Binding-site contacts:
Ligand atom C3 contacts residue GLU344 of chain 1.B at 3.5 Å.
Ligand atom N5 contacts residue HIS106 of chain 1.B at 3.2 Å (h-bond).
Ligand atom N5 contacts residue GLU344 of chain 1.B at 3.2 Å (salt-bridge).
Ligand atom N5 contacts residue THR86 of chain 1.B at 3.2 Å (h-bond).
Ligand atom C3 contacts residue LEU360 of chain 1.A at 4.3 Å (hydrophobic).
Ligand atom N5 contacts residue ZN1 of chain 1.Y at 2.3 Å.
Ligand atom C1 contacts residue GLU344 of chain 1.B at 3.5 Å.
Ligand atom C2 contacts residue LEU184 of chain 1.B at 4.2 Å (hydrophobic).
Ligand atom C2 contacts residue HIS106 of chain 1.B at 4.4 Å.
Ligand atom C3 contacts residue PHE361 of chain 1.A at 3.9 Å (hydrophobic).
Ligand atom O6 contacts residue GLU344 of chain 1.B at 2.7 Å (salt-bridge).
Ligand atom O6 contacts residue PHE361 of chain 1.A at 4.1 Å.
Ligand atom N5 contacts residue NAD1 of chain 1.W at 3.3 Å.
Ligand atom O6 contacts residue THR86 of chain 1.B at 3.6 Å.
Ligand atom C4 contacts residue GLU344 of chain 1.B at 3.0 Å.
Ligand atom C1 contacts residue NAD1 of chain 1.W at 4.3 Å.
Ligand atom C4 contacts residue NAD1 of chain 1.W at 3.8 Å.
Ligand atom C4 contacts residue THR86 of chain 1.B at 3.7 Å.
Ligand atom N5 contacts residue CYS84 of chain 1.B at 3.7 Å.
Ligand atom C4 contacts residue ZN1 of chain 1.Y at 3.4 Å.
Ligand atom C1 contacts residue THR86 of chain 1.B at 4.3 Å.
Ligand atom C3 contacts residue NAD1 of chain 1.W at 3.5 Å.
Ligand atom C4 contacts residue HIS106 of chain 1.B at 3.9 Å.
Ligand atom C2 contacts residue THR132 of chain 1.B at 3.2 Å.
Ligand atom C3 contacts residue VAL369 of chain 1.B at 3.9 Å (hydrophobic).
Ligand atom N5 contacts residue CYS220 of chain 1.B at 3.7 Å.

Sequence of chain 1.B:
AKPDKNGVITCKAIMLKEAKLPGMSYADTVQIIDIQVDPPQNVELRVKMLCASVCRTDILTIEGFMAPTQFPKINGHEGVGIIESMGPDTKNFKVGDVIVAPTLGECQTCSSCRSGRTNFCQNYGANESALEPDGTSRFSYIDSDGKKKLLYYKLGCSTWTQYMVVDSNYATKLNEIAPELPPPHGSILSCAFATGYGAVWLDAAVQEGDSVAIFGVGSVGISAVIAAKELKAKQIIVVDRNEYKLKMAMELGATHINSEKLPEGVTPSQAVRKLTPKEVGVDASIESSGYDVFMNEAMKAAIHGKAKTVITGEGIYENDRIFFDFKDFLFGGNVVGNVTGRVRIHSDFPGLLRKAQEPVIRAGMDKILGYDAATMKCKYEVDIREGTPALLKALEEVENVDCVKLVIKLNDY

Sequence of chain 1.A:
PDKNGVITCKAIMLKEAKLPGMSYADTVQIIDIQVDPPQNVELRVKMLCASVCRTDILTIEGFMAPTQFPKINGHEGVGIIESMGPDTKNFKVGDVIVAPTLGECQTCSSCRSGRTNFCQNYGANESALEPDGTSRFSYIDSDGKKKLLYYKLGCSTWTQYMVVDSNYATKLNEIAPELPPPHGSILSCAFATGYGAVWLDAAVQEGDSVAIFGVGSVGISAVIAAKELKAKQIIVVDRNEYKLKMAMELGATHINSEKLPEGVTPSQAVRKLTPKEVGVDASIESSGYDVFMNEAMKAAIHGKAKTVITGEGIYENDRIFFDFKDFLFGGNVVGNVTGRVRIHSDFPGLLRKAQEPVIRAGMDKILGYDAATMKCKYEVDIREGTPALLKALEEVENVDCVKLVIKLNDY

A small-molecule ligand and the protein it binds are described below.
Small molecule (SMILES): CC(C)(O)C#N